Sequence of chain 1.A:
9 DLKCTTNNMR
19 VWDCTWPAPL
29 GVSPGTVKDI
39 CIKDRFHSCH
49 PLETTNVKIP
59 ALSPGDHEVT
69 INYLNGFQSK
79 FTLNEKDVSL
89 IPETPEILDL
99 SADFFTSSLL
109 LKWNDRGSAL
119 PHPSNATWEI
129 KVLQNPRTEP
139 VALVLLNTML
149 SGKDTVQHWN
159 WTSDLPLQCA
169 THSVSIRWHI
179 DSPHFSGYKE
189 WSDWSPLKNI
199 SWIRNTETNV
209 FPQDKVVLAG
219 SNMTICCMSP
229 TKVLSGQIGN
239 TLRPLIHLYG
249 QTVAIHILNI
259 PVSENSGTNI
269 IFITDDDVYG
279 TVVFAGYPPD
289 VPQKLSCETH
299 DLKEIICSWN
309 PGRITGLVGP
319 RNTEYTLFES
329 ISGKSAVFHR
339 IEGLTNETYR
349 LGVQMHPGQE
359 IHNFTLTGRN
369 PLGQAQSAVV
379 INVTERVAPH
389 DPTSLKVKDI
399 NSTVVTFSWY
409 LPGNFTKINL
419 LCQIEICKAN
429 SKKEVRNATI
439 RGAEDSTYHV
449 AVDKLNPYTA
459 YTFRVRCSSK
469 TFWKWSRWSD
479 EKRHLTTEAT

Binding-site contacts:
Ligand atom C8 contacts residue SER400 of chain 1.A at 3.4 Å.
Ligand atom C2 contacts residue THR401 of chain 1.A at 4.0 Å.
Ligand atom C2 contacts residue ASN399 of chain 1.A at 2.5 Å.
Ligand atom C1 contacts residue VAL402 of chain 1.A at 4.5 Å (hydrophobic).
Ligand atom C5 contacts residue ASN399 of chain 1.A at 3.6 Å.
Ligand atom C7 contacts residue ASN399 of chain 1.A at 2.9 Å.
Ligand atom C8 contacts residue THR401 of chain 1.A at 3.9 Å.
Ligand atom C3 contacts residue ASN399 of chain 1.A at 3.8 Å.
Ligand atom N2 contacts residue THR401 of chain 1.A at 3.4 Å.
Ligand atom C8 contacts residue ASP451 of chain 1.A at 3.4 Å.
Ligand atom C4 contacts residue ASN399 of chain 1.A at 4.2 Å.
Ligand atom C5 contacts residue VAL402 of chain 1.A at 4.5 Å (hydrophobic).
Ligand atom C7 contacts residue THR401 of chain 1.A at 4.1 Å.
Ligand atom C1 contacts residue ASN399 of chain 1.A at 1.4 Å.
Ligand atom C8 contacts residue ASN399 of chain 1.A at 3.8 Å.
Ligand atom O5 contacts residue ASN399 of chain 1.A at 2.4 Å (h-bond).
Ligand atom C1 contacts residue THR401 of chain 1.A at 3.9 Å.
Ligand atom N2 contacts residue ASN399 of chain 1.A at 2.9 Å (h-bond).
Ligand atom O7 contacts residue ASN399 of chain 1.A at 3.0 Å (h-bond).
Ligand atom C3 contacts residue THR401 of chain 1.A at 4.1 Å.

The small molecule below binds the protein below.
Small molecule (SMILES): CC(=O)N[C@H]1[C@H](O[C@H]2[C@H](O)[C@@H](NC(C)=O)CO[C@@H]2CO[C@@H]2O[C@@H](C)[C@@H](O)[C@@H](O)[C@@H]2O)O[C@H](CO)[C@@H](O[C@@H]2O[C@H](CO)[C@@H](O)[C@H](O)[C@@H]2O)[C@@H]1O